Sequence of chain 1.A:
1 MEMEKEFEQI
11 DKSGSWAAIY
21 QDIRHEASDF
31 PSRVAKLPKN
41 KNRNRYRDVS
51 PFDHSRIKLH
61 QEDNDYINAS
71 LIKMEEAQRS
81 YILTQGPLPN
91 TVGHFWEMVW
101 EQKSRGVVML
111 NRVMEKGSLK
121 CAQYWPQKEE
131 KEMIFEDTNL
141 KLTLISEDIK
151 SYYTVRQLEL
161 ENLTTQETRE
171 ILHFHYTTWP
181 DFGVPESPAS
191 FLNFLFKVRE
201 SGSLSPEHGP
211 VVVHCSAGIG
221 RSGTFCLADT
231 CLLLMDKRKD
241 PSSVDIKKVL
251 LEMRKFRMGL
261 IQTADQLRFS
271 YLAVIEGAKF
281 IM

The protein below binds the small molecule below.
Small molecule (SMILES): CS(=O)(=O)NCc1ccc(Cl)cc1

Binding-site contacts:
Ligand atom C06 contacts residue ASP29 of chain 1.A at 3.7 Å.
Ligand atom C13 contacts residue ASP29 of chain 1.A at 3.5 Å.
Ligand atom C01 contacts residue PRO31 of chain 1.A at 4.2 Å (hydrophobic).
Ligand atom S02 contacts residue PRO31 of chain 1.A at 4.1 Å.
Ligand atom C06 contacts residue PHE30 of chain 1.A at 4.0 Å (hydrophobic).
Ligand atom N05 contacts residue ASP29 of chain 1.A at 4.0 Å.
Ligand atom O03 contacts residue PRO31 of chain 1.A at 3.0 Å (h-bond).
Ligand atom C01 contacts residue ASP29 of chain 1.A at 4.4 Å.
Ligand atom C01 contacts residue PHE30 of chain 1.A at 3.6 Å (hydrophobic).
Ligand atom O03 contacts residue PHE30 of chain 1.A at 3.3 Å.
Ligand atom C07 contacts residue ASP29 of chain 1.A at 4.0 Å.
Ligand atom S02 contacts residue PHE30 of chain 1.A at 4.2 Å.